Binding-site contacts:
Ligand atom N2 contacts residue SER587 of chain 1.D at 4.4 Å.
Ligand atom N2 contacts residue LYS586 of chain 1.D at 3.8 Å.
Ligand atom C1 contacts residue SER587 of chain 1.D at 4.4 Å.
Ligand atom C1 contacts residue ASN618 of chain 1.D at 1.4 Å.
Ligand atom C3 contacts residue ASN618 of chain 1.D at 3.8 Å.
Ligand atom C7 contacts residue ASN618 of chain 1.D at 3.8 Å.
Ligand atom O6 contacts residue VAL589 of chain 1.D at 3.7 Å.
Ligand atom C8 contacts residue LYS586 of chain 1.D at 3.2 Å.
Ligand atom O7 contacts residue THR562 of chain 1.D at 4.1 Å.
Ligand atom O7 contacts residue LYS586 of chain 1.D at 4.0 Å.
Ligand atom C1 contacts residue VAL589 of chain 1.D at 4.4 Å (hydrophobic).
Ligand atom N2 contacts residue ASN618 of chain 1.D at 2.8 Å (h-bond).
Ligand atom O5 contacts residue VAL589 of chain 1.D at 3.6 Å.
Ligand atom C7 contacts residue LYS586 of chain 1.D at 3.5 Å.
Ligand atom O7 contacts residue SER587 of chain 1.D at 3.3 Å.
Ligand atom C7 contacts residue SER587 of chain 1.D at 3.9 Å.
Ligand atom C4 contacts residue ASN618 of chain 1.D at 4.2 Å.
Ligand atom C2 contacts residue ASN618 of chain 1.D at 2.4 Å.
Ligand atom C5 contacts residue ASN618 of chain 1.D at 3.6 Å.
Ligand atom O5 contacts residue ASN618 of chain 1.D at 2.4 Å (h-bond).
Ligand atom O7 contacts residue ASN618 of chain 1.D at 4.3 Å.
Ligand atom C6 contacts residue VAL589 of chain 1.D at 4.3 Å (hydrophobic).

Sequence of chain 1.D:
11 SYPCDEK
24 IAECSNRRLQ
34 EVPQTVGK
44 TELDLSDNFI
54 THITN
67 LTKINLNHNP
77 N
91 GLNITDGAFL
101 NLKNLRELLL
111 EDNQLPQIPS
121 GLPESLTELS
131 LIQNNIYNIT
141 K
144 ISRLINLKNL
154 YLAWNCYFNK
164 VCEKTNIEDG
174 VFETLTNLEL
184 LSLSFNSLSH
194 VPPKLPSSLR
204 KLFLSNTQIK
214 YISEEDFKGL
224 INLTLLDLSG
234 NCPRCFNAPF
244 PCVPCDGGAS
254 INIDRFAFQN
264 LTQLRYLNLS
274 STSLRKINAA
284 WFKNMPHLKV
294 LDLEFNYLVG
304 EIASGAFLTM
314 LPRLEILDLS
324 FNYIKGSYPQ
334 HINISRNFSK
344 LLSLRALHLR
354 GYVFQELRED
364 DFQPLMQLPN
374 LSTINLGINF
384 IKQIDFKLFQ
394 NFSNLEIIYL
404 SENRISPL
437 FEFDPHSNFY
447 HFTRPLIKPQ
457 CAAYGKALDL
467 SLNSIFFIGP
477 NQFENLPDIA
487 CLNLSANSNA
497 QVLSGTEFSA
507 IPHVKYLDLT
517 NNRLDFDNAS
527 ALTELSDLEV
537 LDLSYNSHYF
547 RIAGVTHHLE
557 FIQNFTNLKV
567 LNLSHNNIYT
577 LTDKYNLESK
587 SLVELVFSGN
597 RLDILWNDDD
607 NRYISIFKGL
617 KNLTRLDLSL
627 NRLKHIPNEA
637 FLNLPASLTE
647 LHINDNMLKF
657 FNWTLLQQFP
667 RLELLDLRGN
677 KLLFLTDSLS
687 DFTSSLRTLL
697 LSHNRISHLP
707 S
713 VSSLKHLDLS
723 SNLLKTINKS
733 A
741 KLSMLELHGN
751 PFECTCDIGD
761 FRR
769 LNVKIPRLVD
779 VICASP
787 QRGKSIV

This protein binds this small molecule.
Small molecule (SMILES): CC(=O)N[C@@H]1[C@@H](O)[C@H](O)[C@@H](CO)O[C@H]1O